The small molecule below binds the protein below.
Small molecule (SMILES): CC(=O)N[C@@H]1[C@@H](O)[C@H](O)[C@@H](CO)O[C@H]1O

Binding-site contacts:
Ligand atom O6 contacts residue ASN261 of chain 1.A at 4.4 Å.
Ligand atom C1 contacts residue ASN261 of chain 1.A at 1.4 Å.
Ligand atom C2 contacts residue ASN261 of chain 1.A at 2.5 Å.
Ligand atom C7 contacts residue ASN261 of chain 1.A at 3.2 Å.
Ligand atom C3 contacts residue GLU257 of chain 1.A at 4.2 Å.
Ligand atom N2 contacts residue ASN261 of chain 1.A at 2.6 Å (h-bond).
Ligand atom C5 contacts residue ASN261 of chain 1.A at 3.6 Å.
Ligand atom O5 contacts residue ASN261 of chain 1.A at 2.2 Å (h-bond).
Ligand atom C2 contacts residue GLU257 of chain 1.A at 4.3 Å.
Ligand atom O7 contacts residue ASN261 of chain 1.A at 3.9 Å.
Ligand atom C3 contacts residue ASN261 of chain 1.A at 3.8 Å.
Ligand atom C4 contacts residue GLU257 of chain 1.A at 3.9 Å.
Ligand atom O3 contacts residue GLU257 of chain 1.A at 3.6 Å.
Ligand atom C4 contacts residue ASN261 of chain 1.A at 4.2 Å.
Ligand atom C8 contacts residue ASN261 of chain 1.A at 3.8 Å.

Sequence of chain 1.A:
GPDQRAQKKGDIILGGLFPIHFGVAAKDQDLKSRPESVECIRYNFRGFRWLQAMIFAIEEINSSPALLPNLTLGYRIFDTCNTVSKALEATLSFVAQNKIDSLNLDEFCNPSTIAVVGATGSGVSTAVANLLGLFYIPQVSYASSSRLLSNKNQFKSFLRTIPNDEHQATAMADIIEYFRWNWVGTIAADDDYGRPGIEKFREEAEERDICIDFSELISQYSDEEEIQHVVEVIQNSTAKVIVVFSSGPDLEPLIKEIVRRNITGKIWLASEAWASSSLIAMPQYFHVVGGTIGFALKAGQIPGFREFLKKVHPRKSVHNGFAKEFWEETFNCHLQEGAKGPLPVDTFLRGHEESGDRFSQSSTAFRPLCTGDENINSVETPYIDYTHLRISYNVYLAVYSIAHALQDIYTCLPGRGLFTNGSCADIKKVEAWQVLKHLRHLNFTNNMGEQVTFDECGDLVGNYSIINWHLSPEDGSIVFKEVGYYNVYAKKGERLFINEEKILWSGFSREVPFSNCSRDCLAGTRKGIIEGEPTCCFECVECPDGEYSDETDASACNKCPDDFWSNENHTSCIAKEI